The protein below binds the small molecule below.
Small molecule (SMILES): CC(=O)N[C@@H]1[C@@H](O)[C@H](O)[C@@H](CO)O[C@H]1O

Binding-site contacts:
Ligand atom O7 contacts residue ASN154 of chain 11.C at 3.8 Å.
Ligand atom C3 contacts residue ASN154 of chain 11.C at 3.9 Å.
Ligand atom O6 contacts residue SER157 of chain 11.C at 4.4 Å.
Ligand atom C4 contacts residue ASN154 of chain 11.C at 4.2 Å.
Ligand atom C6 contacts residue SER157 of chain 11.C at 4.1 Å.
Ligand atom C1 contacts residue SER157 of chain 11.C at 4.2 Å.
Ligand atom N2 contacts residue ASN154 of chain 11.C at 3.1 Å (h-bond).
Ligand atom C1 contacts residue SER156 of chain 11.C at 4.1 Å.
Ligand atom C7 contacts residue ASN154 of chain 11.C at 3.4 Å.
Ligand atom C5 contacts residue ASN154 of chain 11.C at 3.6 Å.
Ligand atom O5 contacts residue SER156 of chain 11.C at 4.3 Å.
Ligand atom C5 contacts residue SER156 of chain 11.C at 4.4 Å.
Ligand atom C1 contacts residue ASN154 of chain 11.C at 1.4 Å.
Ligand atom O5 contacts residue ASN154 of chain 11.C at 2.3 Å (h-bond).
Ligand atom C5 contacts residue SER157 of chain 11.C at 4.3 Å.
Ligand atom C2 contacts residue ASN154 of chain 11.C at 2.5 Å.
Ligand atom C8 contacts residue ASN154 of chain 11.C at 3.8 Å.
Ligand atom O5 contacts residue SER157 of chain 11.C at 3.5 Å (h-bond).

Sequence of chain 11.C:
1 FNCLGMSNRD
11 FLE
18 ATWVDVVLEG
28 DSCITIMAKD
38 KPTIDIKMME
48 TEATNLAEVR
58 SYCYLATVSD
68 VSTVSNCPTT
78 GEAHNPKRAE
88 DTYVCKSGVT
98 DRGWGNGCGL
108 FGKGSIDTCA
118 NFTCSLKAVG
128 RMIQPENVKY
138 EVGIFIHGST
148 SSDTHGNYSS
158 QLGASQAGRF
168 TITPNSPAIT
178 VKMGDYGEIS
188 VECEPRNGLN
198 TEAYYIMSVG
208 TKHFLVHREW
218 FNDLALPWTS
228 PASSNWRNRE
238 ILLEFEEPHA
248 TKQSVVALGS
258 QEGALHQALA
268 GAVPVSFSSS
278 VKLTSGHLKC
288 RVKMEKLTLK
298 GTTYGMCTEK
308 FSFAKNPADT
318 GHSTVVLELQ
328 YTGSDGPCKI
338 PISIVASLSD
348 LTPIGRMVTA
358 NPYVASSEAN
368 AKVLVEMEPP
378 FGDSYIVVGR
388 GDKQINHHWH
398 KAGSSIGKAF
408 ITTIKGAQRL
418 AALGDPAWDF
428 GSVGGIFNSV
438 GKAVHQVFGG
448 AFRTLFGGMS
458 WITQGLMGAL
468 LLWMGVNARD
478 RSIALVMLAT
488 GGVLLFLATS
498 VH